Sequence of chain 1.D:
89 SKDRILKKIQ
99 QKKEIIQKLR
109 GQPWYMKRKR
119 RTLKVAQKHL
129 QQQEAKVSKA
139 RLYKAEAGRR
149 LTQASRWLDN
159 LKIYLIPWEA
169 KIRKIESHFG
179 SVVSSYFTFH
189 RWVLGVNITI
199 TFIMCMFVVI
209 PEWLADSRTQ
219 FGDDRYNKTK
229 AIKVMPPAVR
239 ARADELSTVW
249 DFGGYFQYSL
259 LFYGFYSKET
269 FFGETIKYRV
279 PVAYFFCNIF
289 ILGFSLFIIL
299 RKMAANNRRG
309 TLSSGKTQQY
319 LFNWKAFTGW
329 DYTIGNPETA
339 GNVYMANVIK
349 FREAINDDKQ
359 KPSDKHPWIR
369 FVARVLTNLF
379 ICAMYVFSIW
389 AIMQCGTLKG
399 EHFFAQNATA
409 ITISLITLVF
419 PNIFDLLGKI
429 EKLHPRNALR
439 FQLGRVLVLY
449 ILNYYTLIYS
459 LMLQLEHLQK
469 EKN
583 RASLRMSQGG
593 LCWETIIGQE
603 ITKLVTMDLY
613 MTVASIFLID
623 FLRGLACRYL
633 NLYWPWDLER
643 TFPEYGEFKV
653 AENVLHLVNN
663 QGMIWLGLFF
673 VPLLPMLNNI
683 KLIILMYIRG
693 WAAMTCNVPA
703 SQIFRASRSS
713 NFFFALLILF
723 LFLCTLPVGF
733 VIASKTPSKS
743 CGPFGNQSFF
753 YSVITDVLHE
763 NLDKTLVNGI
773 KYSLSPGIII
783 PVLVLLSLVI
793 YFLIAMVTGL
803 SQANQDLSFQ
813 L

Binding-site contacts:
Ligand atom C7 contacts residue ASN748 of chain 1.D at 3.2 Å.
Ligand atom C6 contacts residue LYS741 of chain 1.D at 4.0 Å.
Ligand atom C4 contacts residue ASN748 of chain 1.D at 4.0 Å.
Ligand atom O6 contacts residue ASN748 of chain 1.D at 3.3 Å (h-bond).
Ligand atom N2 contacts residue ASN748 of chain 1.D at 3.1 Å (h-bond).
Ligand atom O7 contacts residue ASN748 of chain 1.D at 2.8 Å (h-bond).
Ligand atom O5 contacts residue ASN748 of chain 1.D at 2.4 Å (h-bond).
Ligand atom C8 contacts residue ASN748 of chain 1.D at 4.0 Å.
Ligand atom O7 contacts residue GLN749 of chain 1.D at 4.1 Å.
Ligand atom C6 contacts residue ASN748 of chain 1.D at 3.2 Å.
Ligand atom C5 contacts residue ASN748 of chain 1.D at 3.5 Å.
Ligand atom C3 contacts residue ASN748 of chain 1.D at 3.8 Å.
Ligand atom C1 contacts residue ASN748 of chain 1.D at 1.4 Å.
Ligand atom C2 contacts residue ASN748 of chain 1.D at 2.5 Å.

A small-molecule ligand and the protein it binds are described below.
Small molecule (SMILES): CC(=O)N[C@@H]1[C@@H](O)[C@H](O)[C@@H](CO)O[C@H]1O